This protein binds this small molecule.
Small molecule (SMILES): O=c1cccn[nH]1

Sequence of chain 2.B:
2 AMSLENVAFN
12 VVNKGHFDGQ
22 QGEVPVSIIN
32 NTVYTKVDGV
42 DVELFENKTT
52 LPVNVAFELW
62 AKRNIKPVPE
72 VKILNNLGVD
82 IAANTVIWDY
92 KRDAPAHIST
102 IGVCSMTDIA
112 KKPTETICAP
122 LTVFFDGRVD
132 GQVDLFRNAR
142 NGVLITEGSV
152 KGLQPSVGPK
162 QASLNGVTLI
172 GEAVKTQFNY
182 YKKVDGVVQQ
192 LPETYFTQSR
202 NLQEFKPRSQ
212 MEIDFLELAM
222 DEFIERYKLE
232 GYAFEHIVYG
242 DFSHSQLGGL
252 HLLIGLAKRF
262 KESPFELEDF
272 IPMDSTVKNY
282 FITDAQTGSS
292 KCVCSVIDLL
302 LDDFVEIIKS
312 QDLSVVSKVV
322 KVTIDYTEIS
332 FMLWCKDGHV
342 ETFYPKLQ

Binding-site contacts:
Ligand atom C3 contacts residue TRP61 of chain 2.B at 4.3 Å (hydrophobic).
Ligand atom C2 contacts residue TRP61 of chain 2.B at 3.4 Å (hydrophobic).
Ligand atom C contacts residue TRP61 of chain 2.B at 4.5 Å (hydrophobic).
Ligand atom N1 contacts residue PHE46 of chain 2.B at 3.5 Å.
Ligand atom O contacts residue TRP89 of chain 2.B at 3.7 Å.
Ligand atom C1 contacts residue PHE46 of chain 2.B at 4.0 Å (hydrophobic).
Ligand atom C1 contacts residue TRP61 of chain 2.B at 3.3 Å (hydrophobic).
Ligand atom O contacts residue GLU47 of chain 2.B at 4.3 Å.
Ligand atom N1 contacts residue GLU47 of chain 2.B at 2.7 Å (salt-bridge).
Ligand atom C contacts residue PHE46 of chain 2.B at 3.5 Å (hydrophobic).
Ligand atom N contacts residue PHE46 of chain 2.B at 3.4 Å.
Ligand atom C2 contacts residue PHE46 of chain 2.B at 4.0 Å (hydrophobic).
Ligand atom C contacts residue GLU47 of chain 2.B at 3.9 Å.
Ligand atom C3 contacts residue LEU45 of chain 2.B at 4.0 Å (hydrophobic).
Ligand atom O contacts residue PHE46 of chain 2.B at 3.9 Å.
Ligand atom N contacts residue GLU47 of chain 2.B at 2.9 Å (salt-bridge).
Ligand atom O contacts residue ASP94 of chain 2.B at 3.9 Å.
Ligand atom C3 contacts residue GLU47 of chain 2.B at 3.9 Å.
Ligand atom C3 contacts residue PHE46 of chain 2.B at 3.7 Å (hydrophobic).